Sequence of chain 1.A:
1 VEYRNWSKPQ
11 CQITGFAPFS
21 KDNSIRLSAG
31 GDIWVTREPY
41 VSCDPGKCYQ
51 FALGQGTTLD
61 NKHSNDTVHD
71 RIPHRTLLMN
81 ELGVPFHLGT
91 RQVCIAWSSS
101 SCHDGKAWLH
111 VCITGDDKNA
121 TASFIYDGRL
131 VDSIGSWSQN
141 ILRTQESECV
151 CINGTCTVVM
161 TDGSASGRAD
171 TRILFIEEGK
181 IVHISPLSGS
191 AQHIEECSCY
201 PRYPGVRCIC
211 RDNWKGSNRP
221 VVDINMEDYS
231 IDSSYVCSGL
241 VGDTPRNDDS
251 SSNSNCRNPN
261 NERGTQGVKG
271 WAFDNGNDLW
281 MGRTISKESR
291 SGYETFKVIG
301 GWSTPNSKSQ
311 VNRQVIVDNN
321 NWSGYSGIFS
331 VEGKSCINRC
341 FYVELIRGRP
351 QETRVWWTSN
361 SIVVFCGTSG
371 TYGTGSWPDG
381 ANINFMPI

Binding-site contacts:
Ligand atom C91 contacts residue ASN213 of chain 1.A at 3.5 Å.
Ligand atom C81 contacts residue ARG143 of chain 1.A at 3.5 Å.
Ligand atom C91 contacts residue ARG211 of chain 1.A at 3.5 Å.
Ligand atom O1B contacts residue ARG290 of chain 1.A at 2.8 Å (salt-bridge).
Ligand atom C4 contacts residue GLU196 of chain 1.A at 4.2 Å.
Ligand atom C10 contacts residue ARG71 of chain 1.A at 3.9 Å.
Ligand atom C82 contacts residue ARG143 of chain 1.A at 3.7 Å.
Ligand atom C1 contacts residue ARG290 of chain 1.A at 3.5 Å.
Ligand atom C1 contacts residue TYR325 of chain 1.A at 3.0 Å (hydrophobic).
Ligand atom O10 contacts residue ARG71 of chain 1.A at 2.8 Å (salt-bridge).
Ligand atom C6 contacts residue TYR325 of chain 1.A at 3.8 Å (hydrophobic).
Ligand atom C9 contacts residue GLU195 of chain 1.A at 3.7 Å.
Ligand atom O1A contacts residue TYR325 of chain 1.A at 3.4 Å (h-bond).
Ligand atom C3 contacts residue TYR325 of chain 1.A at 3.5 Å (hydrophobic).
Ligand atom C81 contacts residue ALA165 of chain 1.A at 3.8 Å (hydrophobic).
Ligand atom C4 contacts residue TYR325 of chain 1.A at 3.6 Å (hydrophobic).
Ligand atom C7 contacts residue TYR325 of chain 1.A at 3.5 Å (hydrophobic).
Ligand atom C7 contacts residue ARG211 of chain 1.A at 4.3 Å.
Ligand atom C11 contacts residue ARG143 of chain 1.A at 4.1 Å.
Ligand atom C6 contacts residue GLU196 of chain 1.A at 3.8 Å.
Ligand atom C82 contacts residue ILE141 of chain 1.A at 4.0 Å (hydrophobic).
Ligand atom O1B contacts residue TYR325 of chain 1.A at 3.4 Å (h-bond).
Ligand atom N4 contacts residue GLU38 of chain 1.A at 2.8 Å (salt-bridge).
Ligand atom C11 contacts residue ARG71 of chain 1.A at 4.2 Å.
Ligand atom O1B contacts residue ARG37 of chain 1.A at 2.9 Å (salt-bridge).
Ligand atom O1A contacts residue ARG290 of chain 1.A at 2.8 Å (salt-bridge).
Ligand atom C11 contacts residue ILE141 of chain 1.A at 4.0 Å (hydrophobic).
Ligand atom C3 contacts residue ARG37 of chain 1.A at 3.7 Å.
Ligand atom C1 contacts residue ARG211 of chain 1.A at 4.0 Å.
Ligand atom O1A contacts residue ARG211 of chain 1.A at 3.2 Å (salt-bridge).
Ligand atom C9 contacts residue ARG211 of chain 1.A at 4.3 Å.
Ligand atom C91 contacts residue GLU195 of chain 1.A at 3.8 Å.
Ligand atom C11 contacts residue TRP97 of chain 1.A at 4.0 Å (hydrophobic).
Ligand atom C1 contacts residue ARG37 of chain 1.A at 4.0 Å.
Ligand atom C8 contacts residue ARG143 of chain 1.A at 4.1 Å.
Ligand atom C81 contacts residue GLU195 of chain 1.A at 4.3 Å.
Ligand atom C4 contacts residue GLU38 of chain 1.A at 3.5 Å.
Ligand atom C9 contacts residue GLU196 of chain 1.A at 3.8 Å.
Ligand atom C3 contacts residue GLU38 of chain 1.A at 3.6 Å.
Ligand atom C2 contacts residue TYR325 of chain 1.A at 3.0 Å (hydrophobic).

A small-molecule ligand and the protein it binds are described below.
Small molecule (SMILES): CCC(CC)O[C@@H]1C=C(C(=O)O)C[C@H](N)[C@H]1NC(C)=O